Sequence of chain 1.A:
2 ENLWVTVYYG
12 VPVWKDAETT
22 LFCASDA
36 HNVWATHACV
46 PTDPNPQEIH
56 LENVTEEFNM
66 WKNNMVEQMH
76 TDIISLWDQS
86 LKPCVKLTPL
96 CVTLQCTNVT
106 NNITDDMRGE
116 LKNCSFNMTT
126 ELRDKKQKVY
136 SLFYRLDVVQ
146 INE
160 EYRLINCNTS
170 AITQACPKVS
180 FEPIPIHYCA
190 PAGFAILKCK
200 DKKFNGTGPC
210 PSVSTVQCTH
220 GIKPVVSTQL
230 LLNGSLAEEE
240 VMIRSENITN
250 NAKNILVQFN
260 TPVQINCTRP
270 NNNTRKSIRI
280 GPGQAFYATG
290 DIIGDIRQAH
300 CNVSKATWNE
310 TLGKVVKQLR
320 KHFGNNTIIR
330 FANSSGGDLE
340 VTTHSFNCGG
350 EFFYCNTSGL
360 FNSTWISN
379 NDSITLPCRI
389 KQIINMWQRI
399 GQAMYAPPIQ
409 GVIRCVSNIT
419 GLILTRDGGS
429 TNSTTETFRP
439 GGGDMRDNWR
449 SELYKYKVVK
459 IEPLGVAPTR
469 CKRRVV

A small-molecule ligand and the protein it binds are described below.
Small molecule (SMILES): CC(=O)N[C@H]1[C@H](O[C@H]2[C@H](O)[C@@H](NC(C)=O)CO[C@@H]2CO)O[C@H](CO)[C@@H](O[C@@H]2O[C@H](CO[C@H]3O[C@H](CO)[C@@H](O)[C@H](O[C@H]4O[C@H](CO)[C@@H](O)[C@H](O)[C@@H]4O)[C@@H]3O)[C@@H](O)[C@H](O[C@H]3O[C@H](CO)[C@@H](O)[C@H](O)[C@@H]3O[C@H]3O[C@H](CO)[C@@H](O)[C@H](O)[C@@H]3O)[C@@H]2O)[C@@H]1O

Binding-site contacts:
Ligand atom O5 contacts residue LYS222 of chain 1.A at 3.5 Å (salt-bridge).
Ligand atom C6 contacts residue GLU181 of chain 1.A at 3.2 Å.
Ligand atom O7 contacts residue PRO182 of chain 1.A at 3.9 Å.
Ligand atom C8 contacts residue VAL224 of chain 1.A at 3.3 Å (hydrophobic).
Ligand atom N2 contacts residue SER415 of chain 1.A at 3.2 Å (h-bond).
Ligand atom C6 contacts residue LYS222 of chain 1.A at 3.4 Å.
Ligand atom C2 contacts residue VAL414 of chain 1.A at 4.0 Å (hydrophobic).
Ligand atom C4 contacts residue VAL414 of chain 1.A at 3.5 Å (hydrophobic).
Ligand atom C8 contacts residue LEU231 of chain 1.A at 3.1 Å (hydrophobic).
Ligand atom C2 contacts residue GLU181 of chain 1.A at 4.0 Å.
Ligand atom O2 contacts residue GLU181 of chain 1.A at 3.5 Å (salt-bridge).
Ligand atom O6 contacts residue LYS222 of chain 1.A at 2.4 Å (salt-bridge).
Ligand atom O4 contacts residue GLU181 of chain 1.A at 3.5 Å (salt-bridge).
Ligand atom C6 contacts residue GLY348 of chain 1.A at 4.0 Å.
Ligand atom C3 contacts residue VAL414 of chain 1.A at 3.1 Å (hydrophobic).
Ligand atom C1 contacts residue SER415 of chain 1.A at 3.2 Å.
Ligand atom C8 contacts residue NAG1 of chain 1.X at 3.6 Å.
Ligand atom O3 contacts residue VAL414 of chain 1.A at 4.0 Å.
Ligand atom O7 contacts residue VAL224 of chain 1.A at 2.7 Å.
Ligand atom C3 contacts residue ASN232 of chain 1.A at 3.7 Å.
Ligand atom C4 contacts residue GLU181 of chain 1.A at 3.6 Å.
Ligand atom C7 contacts residue SER415 of chain 1.A at 4.0 Å.
Ligand atom C7 contacts residue VAL224 of chain 1.A at 3.3 Å (hydrophobic).
Ligand atom C2 contacts residue SER415 of chain 1.A at 3.7 Å.
Ligand atom O4 contacts residue VAL414 of chain 1.A at 3.3 Å (h-bond).
Ligand atom O7 contacts residue ASN232 of chain 1.A at 3.5 Å (h-bond).
Ligand atom C1 contacts residue GLU181 of chain 1.A at 3.6 Å.
Ligand atom O7 contacts residue VAL414 of chain 1.A at 3.4 Å.
Ligand atom C1 contacts residue ASN232 of chain 1.A at 1.5 Å.
Ligand atom O5 contacts residue ASN232 of chain 1.A at 2.1 Å (h-bond).
Ligand atom C5 contacts residue GLU181 of chain 1.A at 2.5 Å.
Ligand atom C5 contacts residue ASN232 of chain 1.A at 3.4 Å.
Ligand atom O6 contacts residue CYS347 of chain 1.A at 3.1 Å (h-bond).
Ligand atom C2 contacts residue ASN232 of chain 1.A at 2.4 Å.
Ligand atom O6 contacts residue GLY348 of chain 1.A at 3.2 Å (h-bond).
Ligand atom O3 contacts residue CYS347 of chain 1.A at 3.3 Å (h-bond).
Ligand atom N2 contacts residue ASN232 of chain 1.A at 2.8 Å (h-bond).
Ligand atom C7 contacts residue ASN232 of chain 1.A at 3.2 Å.
Ligand atom O5 contacts residue GLU181 of chain 1.A at 3.1 Å (salt-bridge).
Ligand atom C5 contacts residue VAL414 of chain 1.A at 3.9 Å (hydrophobic).